A small-molecule ligand and the protein it binds are described below.
Small molecule (SMILES): Cc1cnc(O)c(C)n1

Binding-site contacts:
Ligand atom NAA contacts residue LYS102 of chain 1.A at 3.9 Å.
Ligand atom CAG contacts residue THR61 of chain 1.A at 4.3 Å.
Ligand atom NAD contacts residue ASP54 of chain 1.A at 4.4 Å.
Ligand atom NAA contacts residue ASP86 of chain 1.A at 3.8 Å.
Ligand atom CAC contacts residue PHE100 of chain 1.A at 3.7 Å (hydrophobic).
Ligand atom CAE contacts residue TYR37 of chain 1.A at 3.3 Å (hydrophobic).
Ligand atom CAH contacts residue TYR37 of chain 1.A at 3.1 Å (hydrophobic).
Ligand atom CAF contacts residue LYS24 of chain 1.A at 4.4 Å.
Ligand atom NAA contacts residue PHE68 of chain 1.A at 3.4 Å.
Ligand atom OAI contacts residue PHE68 of chain 1.A at 3.8 Å.
Ligand atom CAG contacts residue TYR37 of chain 1.A at 4.1 Å (hydrophobic).
Ligand atom OAI contacts residue ASP54 of chain 1.A at 4.4 Å.
Ligand atom NAA contacts residue PHE100 of chain 1.A at 4.5 Å.
Ligand atom CAG contacts residue PHE68 of chain 1.A at 4.2 Å (hydrophobic).
Ligand atom CAH contacts residue PHE117 of chain 1.A at 4.3 Å (hydrophobic).
Ligand atom CAF contacts residue LYS102 of chain 1.A at 3.7 Å.
Ligand atom NAD contacts residue PHE100 of chain 1.A at 4.1 Å.
Ligand atom CAB contacts residue ASP86 of chain 1.A at 3.5 Å.
Ligand atom OAI contacts residue LYS102 of chain 1.A at 2.5 Å (salt-bridge).
Ligand atom OAI contacts residue LYS24 of chain 1.A at 3.4 Å (salt-bridge).
Ligand atom CAC contacts residue PHE68 of chain 1.A at 3.8 Å (hydrophobic).
Ligand atom CAG contacts residue PHE100 of chain 1.A at 3.6 Å (hydrophobic).
Ligand atom NAD contacts residue PHE68 of chain 1.A at 4.1 Å.
Ligand atom CAB contacts residue PHE68 of chain 1.A at 3.2 Å (hydrophobic).
Ligand atom CAF contacts residue PHE68 of chain 1.A at 3.7 Å (hydrophobic).
Ligand atom CAH contacts residue LYS24 of chain 1.A at 3.6 Å.
Ligand atom CAG contacts residue TYR90 of chain 1.A at 3.3 Å (hydrophobic).
Ligand atom CAF contacts residue ASP54 of chain 1.A at 4.4 Å.
Ligand atom CAE contacts residue PHE68 of chain 1.A at 4.1 Å (hydrophobic).
Ligand atom NAD contacts residue TYR37 of chain 1.A at 2.8 Å (h-bond).
Ligand atom CAC contacts residue TYR37 of chain 1.A at 3.8 Å (hydrophobic).
Ligand atom CAH contacts residue ASP54 of chain 1.A at 3.3 Å.
Ligand atom CAH contacts residue PHE30 of chain 1.A at 3.6 Å (hydrophobic).
Ligand atom CAB contacts residue PHE100 of chain 1.A at 3.9 Å (hydrophobic).
Ligand atom CAE contacts residue ASP54 of chain 1.A at 3.8 Å.

Sequence of chain 1.A:
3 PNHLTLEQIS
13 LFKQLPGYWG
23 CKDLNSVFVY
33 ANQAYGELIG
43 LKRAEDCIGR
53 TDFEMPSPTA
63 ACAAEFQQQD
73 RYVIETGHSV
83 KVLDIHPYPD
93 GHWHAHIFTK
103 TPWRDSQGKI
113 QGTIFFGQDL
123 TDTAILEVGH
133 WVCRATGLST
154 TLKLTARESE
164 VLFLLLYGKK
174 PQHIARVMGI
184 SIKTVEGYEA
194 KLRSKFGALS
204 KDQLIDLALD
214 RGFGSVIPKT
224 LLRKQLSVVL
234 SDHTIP